Binding-site contacts:
Ligand atom C1 contacts residue ASN271 of chain 1.A at 1.2 Å.
Ligand atom C1 contacts residue HIS442 of chain 1.A at 3.8 Å.
Ligand atom C8 contacts residue LEU228 of chain 1.A at 3.7 Å (hydrophobic).
Ligand atom N2 contacts residue ASN271 of chain 1.A at 2.9 Å (h-bond).
Ligand atom C3 contacts residue MAN1 of chain 1.Q at 2.7 Å.
Ligand atom C3 contacts residue ASP230 of chain 1.A at 3.8 Å.
Ligand atom O7 contacts residue ASN444 of chain 1.A at 3.3 Å (h-bond).
Ligand atom C2 contacts residue MAN1 of chain 1.Q at 3.9 Å.
Ligand atom C4 contacts residue MAN1 of chain 1.Q at 3.5 Å.
Ligand atom C8 contacts residue PHE445 of chain 1.A at 3.5 Å (hydrophobic).
Ligand atom C8 contacts residue ASP230 of chain 1.A at 3.8 Å.
Ligand atom C8 contacts residue SER232 of chain 1.A at 3.4 Å.
Ligand atom C8 contacts residue SER208 of chain 1.A at 3.3 Å.
Ligand atom C1 contacts residue ASP230 of chain 1.A at 3.6 Å.
Ligand atom C7 contacts residue LEU228 of chain 1.A at 3.4 Å (hydrophobic).
Ligand atom O5 contacts residue ASN271 of chain 1.A at 2.1 Å (h-bond).
Ligand atom C7 contacts residue ASP230 of chain 1.A at 3.8 Å.
Ligand atom O4 contacts residue PHE206 of chain 1.A at 3.9 Å.
Ligand atom C6 contacts residue LEU228 of chain 1.A at 3.8 Å (hydrophobic).
Ligand atom C6 contacts residue HIS442 of chain 1.A at 3.4 Å.
Ligand atom O3 contacts residue MAN1 of chain 1.Q at 1.6 Å.
Ligand atom O4 contacts residue MAN1 of chain 1.Q at 3.3 Å.
Ligand atom O7 contacts residue LEU228 of chain 1.A at 3.5 Å.
Ligand atom O7 contacts residue PHE445 of chain 1.A at 2.9 Å (h-bond).
Ligand atom C2 contacts residue ASP230 of chain 1.A at 3.6 Å.
Ligand atom C2 contacts residue ASN271 of chain 1.A at 2.3 Å.
Ligand atom C7 contacts residue LYS204 of chain 1.A at 3.4 Å.
Ligand atom C8 contacts residue TYR269 of chain 1.A at 3.5 Å (hydrophobic).
Ligand atom C8 contacts residue LYS204 of chain 1.A at 3.6 Å.
Ligand atom C7 contacts residue ASN271 of chain 1.A at 3.8 Å.
Ligand atom C6 contacts residue SER443 of chain 1.A at 3.7 Å.
Ligand atom O7 contacts residue LYS204 of chain 1.A at 2.5 Å (salt-bridge).
Ligand atom N2 contacts residue ASP230 of chain 1.A at 2.8 Å (salt-bridge).
Ligand atom O3 contacts residue ASN444 of chain 1.A at 3.7 Å.
Ligand atom O6 contacts residue HIS442 of chain 1.A at 3.2 Å (h-bond).
Ligand atom C3 contacts residue ASN271 of chain 1.A at 3.6 Å.
Ligand atom C2 contacts residue ASN444 of chain 1.A at 3.8 Å.
Ligand atom N2 contacts residue SER232 of chain 1.A at 3.9 Å.
Ligand atom C2 contacts residue HIS442 of chain 1.A at 3.3 Å.
Ligand atom C5 contacts residue ASN271 of chain 1.A at 3.4 Å.

A protein and the small-molecule ligand that binds it are described below.
Small molecule (SMILES): CC(=O)N[C@H]1[C@H](O[C@H]2[C@H](O)[C@@H](NC(C)=O)CO[C@@H]2CO)O[C@H](CO)[C@@H](O[C@@H]2O[C@H](CO[C@H]3O[C@H](CO)[C@@H](O)[C@H](O)[C@@H]3O)[C@@H](O)[C@H](O)[C@@H]2O)[C@@H]1O

Sequence of chain 1.A:
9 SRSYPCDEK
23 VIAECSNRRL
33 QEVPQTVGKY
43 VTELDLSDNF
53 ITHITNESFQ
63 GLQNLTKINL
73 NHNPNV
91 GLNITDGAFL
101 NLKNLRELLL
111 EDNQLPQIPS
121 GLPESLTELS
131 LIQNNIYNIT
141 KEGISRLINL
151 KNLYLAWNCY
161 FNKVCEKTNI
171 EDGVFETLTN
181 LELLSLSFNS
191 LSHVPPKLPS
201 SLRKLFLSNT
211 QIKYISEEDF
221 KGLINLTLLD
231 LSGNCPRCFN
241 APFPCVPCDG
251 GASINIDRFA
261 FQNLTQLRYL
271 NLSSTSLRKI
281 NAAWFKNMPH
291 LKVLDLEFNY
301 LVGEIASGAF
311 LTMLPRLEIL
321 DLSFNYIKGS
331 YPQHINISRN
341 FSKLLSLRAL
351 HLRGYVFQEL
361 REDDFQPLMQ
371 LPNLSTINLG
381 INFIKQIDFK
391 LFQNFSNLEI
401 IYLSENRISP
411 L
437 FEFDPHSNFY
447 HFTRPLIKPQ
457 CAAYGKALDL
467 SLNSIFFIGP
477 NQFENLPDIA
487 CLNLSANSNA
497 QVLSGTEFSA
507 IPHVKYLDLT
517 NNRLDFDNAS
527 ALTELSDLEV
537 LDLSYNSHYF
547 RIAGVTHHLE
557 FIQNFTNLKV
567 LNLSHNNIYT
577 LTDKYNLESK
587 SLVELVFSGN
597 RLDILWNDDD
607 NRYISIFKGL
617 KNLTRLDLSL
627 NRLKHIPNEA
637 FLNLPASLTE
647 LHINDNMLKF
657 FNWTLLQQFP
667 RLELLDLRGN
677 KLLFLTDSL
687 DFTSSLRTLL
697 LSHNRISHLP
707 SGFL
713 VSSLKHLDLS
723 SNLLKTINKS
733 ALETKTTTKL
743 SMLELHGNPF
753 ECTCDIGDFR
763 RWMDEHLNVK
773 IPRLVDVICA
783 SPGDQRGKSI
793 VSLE